Sequence of chain 2.A:
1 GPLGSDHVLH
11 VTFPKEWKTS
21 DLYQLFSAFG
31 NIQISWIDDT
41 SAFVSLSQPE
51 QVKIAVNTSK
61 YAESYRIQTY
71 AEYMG

This protein binds this small molecule.
Small molecule (SMILES): C[n+]1cn([C@@H]2O[C@H](CO[P](=O)(O)O[P](=O)(O)OP(=O)(O)O)[C@@H](O)[C@H]2O)c2nc(N)[nH]c(=O)c21

Binding-site contacts:
Ligand atom N3 contacts residue ASP39 of chain 2.A at 3.8 Å.
Ligand atom O4' contacts residue ASP38 of chain 2.A at 4.1 Å.
Ligand atom O2' contacts residue ASP38 of chain 2.A at 3.3 Å.
Ligand atom C2' contacts residue ASP38 of chain 2.A at 4.1 Å.
Ligand atom C8 contacts residue TRP36 of chain 2.A at 3.5 Å (hydrophobic).
Ligand atom C2' contacts residue ASP39 of chain 2.A at 3.5 Å.
Ligand atom O1C contacts residue TRP36 of chain 2.A at 3.2 Å.
Ligand atom C5 contacts residue TRP36 of chain 2.A at 3.5 Å (hydrophobic).
Ligand atom C2 contacts residue ASP39 of chain 2.A at 3.6 Å.
Ligand atom C4 contacts residue TRP36 of chain 2.A at 3.4 Å (hydrophobic).
Ligand atom N2 contacts residue PHE13 of chain 2.A at 4.1 Å.
Ligand atom C6 contacts residue LYS18 of chain 2.A at 4.2 Å.
Ligand atom N3 contacts residue TRP36 of chain 2.A at 3.6 Å.
Ligand atom C2 contacts residue TRP36 of chain 2.A at 3.6 Å (hydrophobic).
Ligand atom O2B contacts residue TRP36 of chain 2.A at 3.2 Å.
Ligand atom N2 contacts residue TRP17 of chain 2.A at 3.3 Å (h-bond).
Ligand atom O6 contacts residue TRP36 of chain 2.A at 3.6 Å.
Ligand atom N7 contacts residue TRP36 of chain 2.A at 3.4 Å.
Ligand atom PC contacts residue TRP36 of chain 2.A at 4.2 Å.
Ligand atom O2' contacts residue ASP39 of chain 2.A at 2.8 Å (salt-bridge).
Ligand atom C2 contacts residue TRP17 of chain 2.A at 3.4 Å (hydrophobic).
Ligand atom N2 contacts residue ASP39 of chain 2.A at 2.7 Å (salt-bridge).
Ligand atom C2 contacts residue LYS15 of chain 2.A at 4.0 Å.
Ligand atom C6 contacts residue TRP36 of chain 2.A at 3.4 Å (hydrophobic).
Ligand atom O4' contacts residue TRP36 of chain 2.A at 3.0 Å.
Ligand atom N3 contacts residue ASP38 of chain 2.A at 4.0 Å.
Ligand atom O1C contacts residue ILE34 of chain 2.A at 4.0 Å.
Ligand atom C1' contacts residue ASP38 of chain 2.A at 3.5 Å.
Ligand atom O6 contacts residue TRP17 of chain 2.A at 3.9 Å.
Ligand atom C6 contacts residue TRP17 of chain 2.A at 3.7 Å (hydrophobic).
Ligand atom O6 contacts residue LYS18 of chain 2.A at 3.5 Å.
Ligand atom CM7 contacts residue TRP36 of chain 2.A at 3.6 Å (hydrophobic).
Ligand atom C1' contacts residue TRP36 of chain 2.A at 3.8 Å (hydrophobic).
Ligand atom N1 contacts residue LYS18 of chain 2.A at 4.0 Å.
Ligand atom N1 contacts residue TRP36 of chain 2.A at 3.7 Å.
Ligand atom N2 contacts residue LYS15 of chain 2.A at 3.0 Å (salt-bridge).
Ligand atom O2C contacts residue TRP36 of chain 2.A at 4.2 Å.
Ligand atom N1 contacts residue TRP17 of chain 2.A at 2.7 Å (h-bond).
Ligand atom N9 contacts residue TRP36 of chain 2.A at 3.5 Å.
Ligand atom O6 contacts residue THR19 of chain 2.A at 3.8 Å.